A small-molecule ligand and the protein it binds are described below.
Small molecule (SMILES): Cc1ncnc2nc[nH]c12

Binding-site contacts:
Ligand atom C2 contacts residue VAL178 of chain 2.C at 3.8 Å (hydrophobic).
Ligand atom C6 contacts residue VAL178 of chain 2.C at 4.4 Å (hydrophobic).
Ligand atom C4 contacts residue VAL178 of chain 2.C at 3.4 Å (hydrophobic).
Ligand atom C7 contacts residue ILE206 of chain 2.C at 4.1 Å (hydrophobic).
Ligand atom N1 contacts residue PHE159 of chain 2.C at 4.1 Å.
Ligand atom N3 contacts residue PHE159 of chain 2.C at 4.1 Å.
Ligand atom N7 contacts residue ASP204 of chain 2.C at 3.2 Å (salt-bridge).
Ligand atom C7 contacts residue PHE159 of chain 2.C at 3.9 Å (hydrophobic).
Ligand atom N7 contacts residue GLY92 of chain 2.C at 4.2 Å.
Ligand atom N1 contacts residue VAL178 of chain 2.C at 3.8 Å.
Ligand atom C2 contacts residue PHE159 of chain 2.C at 4.1 Å (hydrophobic).
Ligand atom N9 contacts residue GLY92 of chain 2.C at 4.0 Å.
Ligand atom C8 contacts residue CYS91 of chain 2.C at 4.3 Å (hydrophobic).
Ligand atom N9 contacts residue CYS91 of chain 2.C at 4.2 Å.
Ligand atom C4 contacts residue GLY92 of chain 2.C at 4.3 Å.
Ligand atom C8 contacts residue GLY92 of chain 2.C at 3.9 Å.
Ligand atom C2 contacts residue GLU179 of chain 2.C at 3.8 Å.
Ligand atom N3 contacts residue MET180 of chain 2.C at 3.9 Å.
Ligand atom C8 contacts residue VAL178 of chain 2.C at 4.5 Å (hydrophobic).
Ligand atom C5 contacts residue PHE159 of chain 2.C at 3.7 Å (hydrophobic).
Ligand atom C5 contacts residue GLY92 of chain 2.C at 4.5 Å.
Ligand atom C5 contacts residue VAL178 of chain 2.C at 4.1 Å (hydrophobic).
Ligand atom N7 contacts residue PHE159 of chain 2.C at 3.9 Å.
Ligand atom C6 contacts residue PHE159 of chain 2.C at 4.0 Å (hydrophobic).
Ligand atom C2 contacts residue MET180 of chain 2.C at 3.7 Å (hydrophobic).
Ligand atom N9 contacts residue ASP204 of chain 2.C at 4.3 Å.
Ligand atom N9 contacts residue VAL178 of chain 2.C at 3.8 Å.
Ligand atom C8 contacts residue PHE159 of chain 2.C at 4.1 Å (hydrophobic).
Ligand atom C4 contacts residue PHE159 of chain 2.C at 3.9 Å (hydrophobic).
Ligand atom C8 contacts residue ASP204 of chain 2.C at 3.0 Å.
Ligand atom N3 contacts residue VAL178 of chain 2.C at 3.3 Å (h-bond).
Ligand atom N9 contacts residue PHE159 of chain 2.C at 4.2 Å.
Ligand atom N3 contacts residue GLU179 of chain 2.C at 3.6 Å.

Sequence of chain 2.C:
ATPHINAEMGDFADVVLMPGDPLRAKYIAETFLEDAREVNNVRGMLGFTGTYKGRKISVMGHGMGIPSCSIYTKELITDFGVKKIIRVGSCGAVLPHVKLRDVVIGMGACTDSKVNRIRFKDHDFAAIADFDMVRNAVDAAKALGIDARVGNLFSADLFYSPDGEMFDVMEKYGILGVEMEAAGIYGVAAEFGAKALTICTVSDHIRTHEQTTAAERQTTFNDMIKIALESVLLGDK